Sequence of chain 1.A:
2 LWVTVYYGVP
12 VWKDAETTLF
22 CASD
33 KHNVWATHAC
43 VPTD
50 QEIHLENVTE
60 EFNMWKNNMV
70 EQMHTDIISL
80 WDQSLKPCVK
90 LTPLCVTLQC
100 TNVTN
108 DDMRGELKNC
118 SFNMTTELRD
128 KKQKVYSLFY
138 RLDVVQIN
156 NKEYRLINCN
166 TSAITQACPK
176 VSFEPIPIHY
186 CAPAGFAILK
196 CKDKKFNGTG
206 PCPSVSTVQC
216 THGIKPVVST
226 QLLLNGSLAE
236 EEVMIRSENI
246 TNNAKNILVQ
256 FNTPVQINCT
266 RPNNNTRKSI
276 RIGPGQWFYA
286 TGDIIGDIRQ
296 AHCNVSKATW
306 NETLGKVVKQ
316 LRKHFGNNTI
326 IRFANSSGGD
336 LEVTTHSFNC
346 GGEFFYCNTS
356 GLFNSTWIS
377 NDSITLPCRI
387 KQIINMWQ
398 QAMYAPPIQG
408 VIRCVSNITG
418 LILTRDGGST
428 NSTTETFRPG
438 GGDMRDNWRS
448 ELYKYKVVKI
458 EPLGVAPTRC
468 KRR

Sequence of chain 1.C:
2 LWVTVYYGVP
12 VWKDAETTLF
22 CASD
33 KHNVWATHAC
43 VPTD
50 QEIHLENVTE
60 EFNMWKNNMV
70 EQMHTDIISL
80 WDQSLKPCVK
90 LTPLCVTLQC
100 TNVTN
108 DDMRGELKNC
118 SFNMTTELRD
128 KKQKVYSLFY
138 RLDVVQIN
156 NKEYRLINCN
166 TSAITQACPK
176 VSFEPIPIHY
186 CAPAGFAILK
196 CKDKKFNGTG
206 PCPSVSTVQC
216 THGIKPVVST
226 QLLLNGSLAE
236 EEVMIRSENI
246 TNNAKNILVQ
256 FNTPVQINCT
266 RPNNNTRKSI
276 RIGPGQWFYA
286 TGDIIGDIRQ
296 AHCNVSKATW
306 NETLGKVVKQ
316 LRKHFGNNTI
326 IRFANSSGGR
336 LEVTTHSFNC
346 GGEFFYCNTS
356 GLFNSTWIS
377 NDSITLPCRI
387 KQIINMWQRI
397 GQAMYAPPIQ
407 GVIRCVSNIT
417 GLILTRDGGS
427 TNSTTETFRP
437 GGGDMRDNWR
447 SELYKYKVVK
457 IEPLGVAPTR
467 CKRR

Binding-site contacts:
Ligand atom N2 contacts residue ASN165 of chain 1.A at 2.9 Å (h-bond).
Ligand atom C5 contacts residue ASN165 of chain 1.A at 3.7 Å.
Ligand atom C8 contacts residue ASN165 of chain 1.A at 3.9 Å.
Ligand atom C1 contacts residue ASN165 of chain 1.A at 1.4 Å.
Ligand atom C8 contacts residue ARG276 of chain 1.C at 4.5 Å.
Ligand atom O5 contacts residue ASN165 of chain 1.A at 2.4 Å (h-bond).
Ligand atom O7 contacts residue ARG276 of chain 1.C at 4.1 Å.
Ligand atom C2 contacts residue ASN165 of chain 1.A at 2.5 Å.
Ligand atom C1 contacts residue ARG160 of chain 1.A at 3.4 Å.
Ligand atom O7 contacts residue ASN165 of chain 1.A at 3.2 Å (h-bond).
Ligand atom C5 contacts residue ARG160 of chain 1.A at 3.6 Å.
Ligand atom C6 contacts residue ARG160 of chain 1.A at 3.6 Å.
Ligand atom C3 contacts residue ASN165 of chain 1.A at 3.8 Å.
Ligand atom O5 contacts residue ARG160 of chain 1.A at 2.7 Å (salt-bridge).
Ligand atom C7 contacts residue ASN165 of chain 1.A at 3.2 Å.
Ligand atom C6 contacts residue VAL142 of chain 1.A at 4.3 Å (hydrophobic).
Ligand atom C8 contacts residue THR166 of chain 1.A at 4.2 Å.
Ligand atom C4 contacts residue ASN165 of chain 1.A at 4.2 Å.

A small-molecule ligand and the protein it binds are described below.
Small molecule (SMILES): CC(=O)N[C@@H]1[C@@H](O)[C@H](O)[C@@H](CO)O[C@H]1O